A small-molecule ligand and the protein it binds are described below.
Small molecule (SMILES): OC[C@H]1O[C@H](O)[C@H](O)[C@H](O)[C@@H]1O

Binding-site contacts:
Ligand atom C6 contacts residue ASP328 of chain 1.C at 4.1 Å.
Ligand atom O3 contacts residue ASP328 of chain 1.C at 3.1 Å (salt-bridge).
Ligand atom O4 contacts residue ASN185 of chain 1.C at 4.4 Å.
Ligand atom C4 contacts residue GLU228 of chain 1.C at 3.9 Å.
Ligand atom O3 contacts residue HIS264 of chain 1.C at 2.9 Å.
Ligand atom O4 contacts residue MN1 of chain 1.L at 2.8 Å.
Ligand atom C3 contacts residue GLU228 of chain 1.C at 3.6 Å.
Ligand atom O3 contacts residue GLU228 of chain 1.C at 3.2 Å (salt-bridge).
Ligand atom C2 contacts residue LYS230 of chain 1.C at 3.8 Å.
Ligand atom O2 contacts residue ASP296 of chain 1.C at 3.5 Å (salt-bridge).
Ligand atom O4 contacts residue ASP328 of chain 1.C at 3.1 Å (salt-bridge).
Ligand atom O4 contacts residue TRP187 of chain 1.C at 4.1 Å.
Ligand atom C4 contacts residue TRP187 of chain 1.C at 4.0 Å (hydrophobic).
Ligand atom C2 contacts residue TRP187 of chain 1.C at 3.7 Å (hydrophobic).
Ligand atom O6 contacts residue HIS97 of chain 1.C at 2.6 Å (h-bond).
Ligand atom O4 contacts residue GLU228 of chain 1.C at 2.8 Å (salt-bridge).
Ligand atom C5 contacts residue ASP328 of chain 1.C at 3.5 Å.
Ligand atom C4 contacts residue ASP328 of chain 1.C at 3.7 Å.
Ligand atom O3 contacts residue ASP261 of chain 1.C at 3.6 Å.
Ligand atom C6 contacts residue TRP42 of chain 1.C at 3.8 Å (hydrophobic).
Ligand atom O5 contacts residue TRP187 of chain 1.C at 4.4 Å.
Ligand atom C3 contacts residue ASP328 of chain 1.C at 4.0 Å.
Ligand atom O3 contacts residue MN1 of chain 1.L at 2.8 Å.
Ligand atom O1 contacts residue ASP298 of chain 1.C at 3.3 Å (salt-bridge).
Ligand atom O2 contacts residue MN1 of chain 1.M at 4.1 Å.
Ligand atom O2 contacts residue HIS264 of chain 1.C at 3.6 Å.
Ligand atom O1 contacts residue ASP328 of chain 1.C at 4.2 Å.
Ligand atom C2 contacts residue HIS264 of chain 1.C at 4.2 Å.
Ligand atom C3 contacts residue TRP187 of chain 1.C at 3.8 Å (hydrophobic).
Ligand atom C5 contacts residue MN1 of chain 1.L at 4.4 Å.
Ligand atom C6 contacts residue HIS97 of chain 1.C at 3.4 Å.
Ligand atom C3 contacts residue MN1 of chain 1.L at 3.7 Å.
Ligand atom O4 contacts residue HIS288 of chain 1.C at 4.1 Å.
Ligand atom C4 contacts residue MN1 of chain 1.L at 3.7 Å.
Ligand atom O6 contacts residue PHE138 of chain 1.C at 3.9 Å.
Ligand atom O1 contacts residue MN1 of chain 1.M at 3.9 Å.
Ligand atom C3 contacts residue HIS264 of chain 1.C at 3.6 Å.
Ligand atom O2 contacts residue LYS230 of chain 1.C at 2.6 Å (salt-bridge).
Ligand atom O2 contacts residue TRP187 of chain 1.C at 3.8 Å.
Ligand atom O3 contacts residue MN1 of chain 1.M at 3.6 Å.

Sequence of chain 1.C:
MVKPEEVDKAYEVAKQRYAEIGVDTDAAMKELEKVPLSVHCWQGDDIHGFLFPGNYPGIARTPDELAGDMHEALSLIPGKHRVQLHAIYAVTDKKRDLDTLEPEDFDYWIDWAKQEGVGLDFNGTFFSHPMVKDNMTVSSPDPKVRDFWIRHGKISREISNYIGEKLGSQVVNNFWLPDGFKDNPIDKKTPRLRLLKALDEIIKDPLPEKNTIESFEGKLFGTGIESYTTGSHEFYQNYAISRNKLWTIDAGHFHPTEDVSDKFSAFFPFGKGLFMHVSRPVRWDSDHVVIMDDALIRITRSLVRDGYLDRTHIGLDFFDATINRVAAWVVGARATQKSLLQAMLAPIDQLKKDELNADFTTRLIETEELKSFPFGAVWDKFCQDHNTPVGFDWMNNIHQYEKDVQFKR